Binding-site contacts:
Ligand atom C4 contacts residue ASN1095 of chain 1.C at 4.2 Å.
Ligand atom O7 contacts residue ASN1095 of chain 1.C at 3.8 Å.
Ligand atom C1 contacts residue ASN1095 of chain 1.C at 1.4 Å.
Ligand atom C8 contacts residue THR1097 of chain 1.C at 3.8 Å.
Ligand atom O5 contacts residue HIS1098 of chain 1.C at 4.4 Å.
Ligand atom O3 contacts residue THR1097 of chain 1.C at 4.1 Å.
Ligand atom O5 contacts residue PHE1100 of chain 1.C at 3.9 Å.
Ligand atom O5 contacts residue ASN1095 of chain 1.C at 2.4 Å (h-bond).
Ligand atom C2 contacts residue THR1097 of chain 1.C at 3.5 Å.
Ligand atom C8 contacts residue HIS1098 of chain 1.C at 4.2 Å.
Ligand atom C3 contacts residue THR1097 of chain 1.C at 3.5 Å.
Ligand atom C2 contacts residue ASN1095 of chain 1.C at 2.5 Å.
Ligand atom O4 contacts residue HIS1098 of chain 1.C at 3.2 Å (h-bond).
Ligand atom C7 contacts residue HIS1098 of chain 1.C at 3.7 Å.
Ligand atom C7 contacts residue THR1097 of chain 1.C at 3.9 Å.
Ligand atom C6 contacts residue HIS1098 of chain 1.C at 4.3 Å.
Ligand atom O7 contacts residue HIS1098 of chain 1.C at 3.6 Å.
Ligand atom C2 contacts residue HIS1098 of chain 1.C at 4.5 Å.
Ligand atom N2 contacts residue THR1097 of chain 1.C at 2.9 Å (h-bond).
Ligand atom C1 contacts residue THR1097 of chain 1.C at 3.8 Å.
Ligand atom C5 contacts residue PHE1100 of chain 1.C at 3.8 Å (hydrophobic).
Ligand atom N2 contacts residue HIS1098 of chain 1.C at 4.1 Å.
Ligand atom C5 contacts residue ASN1095 of chain 1.C at 3.7 Å.
Ligand atom C1 contacts residue HIS1098 of chain 1.C at 4.4 Å.
Ligand atom C3 contacts residue ASN1095 of chain 1.C at 3.8 Å.
Ligand atom C3 contacts residue HIS1098 of chain 1.C at 3.7 Å.
Ligand atom N2 contacts residue ASN1095 of chain 1.C at 2.9 Å (h-bond).
Ligand atom C8 contacts residue ASN1095 of chain 1.C at 4.2 Å.
Ligand atom C7 contacts residue ASN1095 of chain 1.C at 3.5 Å.
Ligand atom C6 contacts residue PHE1100 of chain 1.C at 3.5 Å (hydrophobic).
Ligand atom C5 contacts residue HIS1098 of chain 1.C at 3.4 Å.
Ligand atom C4 contacts residue HIS1098 of chain 1.C at 3.6 Å.

Sequence of chain 1.C:
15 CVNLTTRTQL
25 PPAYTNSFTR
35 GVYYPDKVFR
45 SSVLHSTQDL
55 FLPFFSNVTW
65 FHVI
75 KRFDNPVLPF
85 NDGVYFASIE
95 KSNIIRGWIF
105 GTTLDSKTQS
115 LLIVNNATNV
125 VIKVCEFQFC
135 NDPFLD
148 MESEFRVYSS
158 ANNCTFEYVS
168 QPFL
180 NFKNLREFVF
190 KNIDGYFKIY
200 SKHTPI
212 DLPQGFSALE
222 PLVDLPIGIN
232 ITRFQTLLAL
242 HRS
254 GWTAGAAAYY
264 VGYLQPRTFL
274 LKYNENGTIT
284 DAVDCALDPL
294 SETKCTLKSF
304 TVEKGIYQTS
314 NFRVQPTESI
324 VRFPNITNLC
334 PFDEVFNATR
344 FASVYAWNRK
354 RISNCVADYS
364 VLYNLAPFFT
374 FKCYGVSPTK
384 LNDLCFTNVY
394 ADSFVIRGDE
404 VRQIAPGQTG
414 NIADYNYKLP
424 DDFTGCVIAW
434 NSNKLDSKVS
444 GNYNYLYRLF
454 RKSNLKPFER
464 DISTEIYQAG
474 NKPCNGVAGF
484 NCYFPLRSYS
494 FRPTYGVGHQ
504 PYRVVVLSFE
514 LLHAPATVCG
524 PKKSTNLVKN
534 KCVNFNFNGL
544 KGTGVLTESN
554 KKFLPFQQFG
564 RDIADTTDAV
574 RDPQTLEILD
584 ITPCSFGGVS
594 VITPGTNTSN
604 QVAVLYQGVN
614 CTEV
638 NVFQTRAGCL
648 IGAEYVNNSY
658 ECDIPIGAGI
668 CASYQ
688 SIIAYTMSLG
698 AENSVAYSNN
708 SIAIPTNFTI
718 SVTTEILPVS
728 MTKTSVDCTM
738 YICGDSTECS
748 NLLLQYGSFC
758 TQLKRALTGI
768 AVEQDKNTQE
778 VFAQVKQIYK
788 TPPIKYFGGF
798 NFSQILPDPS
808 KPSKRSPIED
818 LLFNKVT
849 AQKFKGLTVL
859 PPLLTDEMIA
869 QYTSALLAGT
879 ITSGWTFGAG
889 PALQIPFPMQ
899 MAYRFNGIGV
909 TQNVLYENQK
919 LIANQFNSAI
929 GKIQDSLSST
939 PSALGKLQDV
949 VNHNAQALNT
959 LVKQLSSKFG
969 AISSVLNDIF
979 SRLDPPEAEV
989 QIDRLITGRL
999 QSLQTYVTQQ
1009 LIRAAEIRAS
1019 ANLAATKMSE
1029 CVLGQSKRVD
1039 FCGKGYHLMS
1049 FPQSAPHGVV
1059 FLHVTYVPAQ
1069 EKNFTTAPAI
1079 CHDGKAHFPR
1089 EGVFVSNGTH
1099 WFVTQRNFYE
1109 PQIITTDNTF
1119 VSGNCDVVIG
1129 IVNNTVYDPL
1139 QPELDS

The small molecule below binds the protein below.
Small molecule (SMILES): CC(=O)N[C@H]1[C@H](O[C@H]2[C@H](O)[C@@H](NC(C)=O)CO[C@@H]2CO)O[C@H](CO)[C@@H](O)[C@@H]1O